Binding-site contacts:
Ligand atom C7 contacts residue ASN102 of chain 1.H at 3.8 Å.
Ligand atom O5 contacts residue ASN102 of chain 1.H at 2.4 Å (h-bond).
Ligand atom N2 contacts residue ASN102 of chain 1.H at 2.9 Å (h-bond).
Ligand atom C5 contacts residue ASN102 of chain 1.H at 3.7 Å.
Ligand atom C5 contacts residue TYR109 of chain 1.H at 4.2 Å (hydrophobic).
Ligand atom C1 contacts residue ASP111 of chain 1.H at 3.6 Å.
Ligand atom O7 contacts residue ASN32 of chain 1.H at 3.1 Å (h-bond).
Ligand atom C2 contacts residue ASP111 of chain 1.H at 4.3 Å.
Ligand atom O5 contacts residue TYR109 of chain 1.H at 3.5 Å (h-bond).
Ligand atom O7 contacts residue ASP105 of chain 1.H at 4.4 Å.
Ligand atom C1 contacts residue ASN102 of chain 1.H at 1.4 Å.
Ligand atom N2 contacts residue SER104 of chain 1.H at 3.0 Å (h-bond).
Ligand atom C2 contacts residue SER104 of chain 1.H at 4.0 Å.
Ligand atom O5 contacts residue ARG107 of chain 1.H at 4.0 Å.
Ligand atom C6 contacts residue TYR109 of chain 1.H at 3.9 Å (hydrophobic).
Ligand atom O7 contacts residue ASN102 of chain 1.H at 3.9 Å.
Ligand atom O5 contacts residue ASP111 of chain 1.H at 3.5 Å (salt-bridge).
Ligand atom C7 contacts residue ARG107 of chain 1.H at 4.1 Å.
Ligand atom C5 contacts residue ARG107 of chain 1.H at 3.8 Å.
Ligand atom C4 contacts residue ASN102 of chain 1.H at 4.3 Å.
Ligand atom C7 contacts residue ARG100 of chain 1.H at 4.2 Å.
Ligand atom C3 contacts residue ASN102 of chain 1.H at 3.8 Å.
Ligand atom C8 contacts residue SER104 of chain 1.H at 3.9 Å.
Ligand atom O6 contacts residue ARG107 of chain 1.H at 3.0 Å (salt-bridge).
Ligand atom O7 contacts residue ARG107 of chain 1.H at 3.8 Å.
Ligand atom C1 contacts residue TYR109 of chain 1.H at 4.4 Å (hydrophobic).
Ligand atom C1 contacts residue ARG107 of chain 1.H at 3.9 Å.
Ligand atom C7 contacts residue ASN32 of chain 1.H at 3.9 Å.
Ligand atom O6 contacts residue TYR109 of chain 1.H at 3.2 Å (h-bond).
Ligand atom C1 contacts residue SER104 of chain 1.H at 4.2 Å.
Ligand atom C6 contacts residue ARG107 of chain 1.H at 4.1 Å.
Ligand atom O7 contacts residue ARG100 of chain 1.H at 3.2 Å (salt-bridge).
Ligand atom C7 contacts residue SER104 of chain 1.H at 3.7 Å.
Ligand atom C3 contacts residue SER104 of chain 1.H at 4.2 Å.
Ligand atom C2 contacts residue ARG100 of chain 1.H at 4.2 Å.
Ligand atom C2 contacts residue ASN102 of chain 1.H at 2.4 Å.

Sequence of chain 1.H:
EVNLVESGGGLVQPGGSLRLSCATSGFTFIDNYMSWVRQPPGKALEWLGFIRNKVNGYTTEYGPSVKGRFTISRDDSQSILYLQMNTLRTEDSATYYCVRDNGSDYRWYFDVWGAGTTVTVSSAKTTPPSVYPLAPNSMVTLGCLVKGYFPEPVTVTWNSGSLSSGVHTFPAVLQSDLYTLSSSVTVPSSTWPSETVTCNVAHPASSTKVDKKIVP

This protein binds this small molecule.
Small molecule (SMILES): CC(=O)N[C@H]1[C@H](O[C@H]2[C@H](O)[C@@H](NC(C)=O)CO[C@@H]2CO)O[C@H](CO)[C@@H](O[C@H]2O[C@H](CO)[C@@H](O)[C@H](O)[C@@H]2O)[C@@H]1O